The small molecule below binds the protein below.
Small molecule (SMILES): CC(=O)N[C@@H]1[C@@H](O)[C@H](O)[C@@H](CO)O[C@H]1O

Sequence of chain 1.C:
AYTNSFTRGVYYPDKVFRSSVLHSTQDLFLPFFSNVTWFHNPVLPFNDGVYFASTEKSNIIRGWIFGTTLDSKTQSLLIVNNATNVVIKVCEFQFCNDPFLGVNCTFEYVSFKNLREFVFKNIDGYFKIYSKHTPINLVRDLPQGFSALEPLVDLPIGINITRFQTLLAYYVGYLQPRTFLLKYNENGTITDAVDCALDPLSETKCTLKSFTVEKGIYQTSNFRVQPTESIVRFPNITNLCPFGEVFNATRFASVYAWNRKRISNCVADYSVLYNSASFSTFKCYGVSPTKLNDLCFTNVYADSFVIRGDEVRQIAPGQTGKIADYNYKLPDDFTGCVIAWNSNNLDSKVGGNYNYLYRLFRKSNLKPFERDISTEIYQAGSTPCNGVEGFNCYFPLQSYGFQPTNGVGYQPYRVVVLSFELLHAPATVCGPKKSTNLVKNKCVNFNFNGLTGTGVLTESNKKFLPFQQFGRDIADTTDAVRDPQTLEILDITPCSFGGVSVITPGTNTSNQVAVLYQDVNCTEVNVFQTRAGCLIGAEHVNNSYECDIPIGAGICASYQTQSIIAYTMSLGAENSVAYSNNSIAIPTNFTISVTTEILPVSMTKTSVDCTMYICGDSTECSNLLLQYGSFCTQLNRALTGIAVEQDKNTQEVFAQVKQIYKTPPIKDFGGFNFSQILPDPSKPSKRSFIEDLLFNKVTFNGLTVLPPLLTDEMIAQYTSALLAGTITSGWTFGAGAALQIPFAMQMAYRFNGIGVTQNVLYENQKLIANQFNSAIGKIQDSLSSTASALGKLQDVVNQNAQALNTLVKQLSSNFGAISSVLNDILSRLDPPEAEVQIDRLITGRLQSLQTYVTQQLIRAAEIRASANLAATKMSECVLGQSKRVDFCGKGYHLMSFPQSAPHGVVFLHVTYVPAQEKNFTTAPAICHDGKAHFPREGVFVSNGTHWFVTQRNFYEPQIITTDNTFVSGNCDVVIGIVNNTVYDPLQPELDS

Binding-site contacts:
Ligand atom C4 contacts residue ASN61 of chain 1.C at 4.2 Å.
Ligand atom C7 contacts residue ASN61 of chain 1.C at 3.2 Å.
Ligand atom C5 contacts residue ASN61 of chain 1.C at 3.7 Å.
Ligand atom C3 contacts residue ASN61 of chain 1.C at 3.8 Å.
Ligand atom C6 contacts residue TYR28 of chain 1.C at 4.5 Å (hydrophobic).
Ligand atom O5 contacts residue ASN61 of chain 1.C at 2.4 Å (h-bond).
Ligand atom N2 contacts residue ASN61 of chain 1.C at 3.0 Å (h-bond).
Ligand atom C8 contacts residue ASN61 of chain 1.C at 3.9 Å.
Ligand atom O5 contacts residue TYR28 of chain 1.C at 4.2 Å.
Ligand atom O6 contacts residue TYR28 of chain 1.C at 3.4 Å.
Ligand atom C1 contacts residue ASN61 of chain 1.C at 1.4 Å.
Ligand atom O7 contacts residue ASN61 of chain 1.C at 3.6 Å.
Ligand atom C2 contacts residue ASN61 of chain 1.C at 2.5 Å.